The small molecule below binds the protein below.
Small molecule (SMILES): C[C@@H]1O[C@@H](O[C@H]2[C@@H](O)[C@H](O)[C@H](O[C@@H]3[C@@H](O)[C@H](O)O[C@H](CO)[C@H]3O)O[C@H]2C)[C@@H](O)[C@H](O[C@H]2O[C@H](CO)[C@H](O)[C@H](O[C@@H]3O[C@H](C(=O)O)[C@@H](O)[C@H](O)[C@H]3O)[C@H]2O)[C@@H]1O

Sequence of chain 1.A:
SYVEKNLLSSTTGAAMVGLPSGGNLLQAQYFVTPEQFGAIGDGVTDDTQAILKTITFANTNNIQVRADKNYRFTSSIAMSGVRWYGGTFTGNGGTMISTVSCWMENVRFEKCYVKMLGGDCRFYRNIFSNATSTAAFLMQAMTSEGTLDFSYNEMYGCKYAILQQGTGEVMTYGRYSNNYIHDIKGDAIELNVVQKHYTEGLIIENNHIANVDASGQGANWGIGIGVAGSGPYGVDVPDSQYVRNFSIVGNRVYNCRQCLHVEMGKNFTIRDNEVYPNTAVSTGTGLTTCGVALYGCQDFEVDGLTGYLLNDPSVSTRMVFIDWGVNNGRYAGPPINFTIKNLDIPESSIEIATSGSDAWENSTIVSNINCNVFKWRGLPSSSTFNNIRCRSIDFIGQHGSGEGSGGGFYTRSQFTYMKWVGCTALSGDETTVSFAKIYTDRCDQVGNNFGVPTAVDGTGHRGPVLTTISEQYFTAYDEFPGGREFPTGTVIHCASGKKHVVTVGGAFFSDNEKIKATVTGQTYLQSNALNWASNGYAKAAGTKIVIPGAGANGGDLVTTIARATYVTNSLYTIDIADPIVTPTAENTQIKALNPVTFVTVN

Binding-site contacts:
Ligand atom O2 contacts residue GLN162 of chain 1.A at 3.1 Å (h-bond).
Ligand atom C1 contacts residue ASN214 of chain 1.A at 3.8 Å.
Ligand atom O3 contacts residue TRP243 of chain 1.A at 3.2 Å (h-bond).
Ligand atom O5 contacts residue GLU285 of chain 1.A at 3.1 Å (salt-bridge).
Ligand atom C5 contacts residue TRP243 of chain 1.A at 3.8 Å (hydrophobic).
Ligand atom O6 contacts residue ALA250 of chain 1.A at 3.5 Å.
Ligand atom C6 contacts residue HIS283 of chain 1.A at 3.6 Å.
Ligand atom O3 contacts residue ALA241 of chain 1.A at 2.7 Å (h-bond).
Ligand atom C6 contacts residue TRP243 of chain 1.A at 3.7 Å (hydrophobic).
Ligand atom C3 contacts residue GLN162 of chain 1.A at 3.8 Å.
Ligand atom C1 contacts residue GLU285 of chain 1.A at 3.2 Å.
Ligand atom C5 contacts residue TYR182 of chain 1.A at 3.4 Å (hydrophobic).
Ligand atom O5 contacts residue TRP243 of chain 1.A at 2.8 Å (h-bond).
Ligand atom O6 contacts residue HIS283 of chain 1.A at 3.2 Å.
Ligand atom O6B contacts residue HLA1 of chain 1.J at 3.7 Å.
Ligand atom O2 contacts residue GLN187 of chain 1.A at 3.3 Å (h-bond).
Ligand atom C5 contacts residue HLA1 of chain 1.J at 3.6 Å.
Ligand atom O6A contacts residue HLA1 of chain 1.J at 3.7 Å.
Ligand atom C3 contacts residue HLA1 of chain 1.J at 3.7 Å.
Ligand atom O6 contacts residue GLU212 of chain 1.A at 2.6 Å (salt-bridge).
Ligand atom C4 contacts residue TRP243 of chain 1.A at 3.7 Å (hydrophobic).
Ligand atom O4 contacts residue HLA1 of chain 1.J at 1.4 Å.
Ligand atom O3 contacts residue ASN242 of chain 1.A at 3.7 Å.
Ligand atom O3 contacts residue HLA1 of chain 1.J at 3.6 Å.
Ligand atom C6 contacts residue GLU212 of chain 1.A at 3.2 Å.
Ligand atom C1 contacts residue TRP243 of chain 1.A at 3.6 Å (hydrophobic).
Ligand atom C6 contacts residue TYR182 of chain 1.A at 3.7 Å (hydrophobic).
Ligand atom C5 contacts residue GLU212 of chain 1.A at 3.6 Å.
Ligand atom O1 contacts residue GLU285 of chain 1.A at 2.5 Å (salt-bridge).
Ligand atom C4 contacts residue HLA1 of chain 1.J at 2.6 Å.
Ligand atom O2 contacts residue ASN242 of chain 1.A at 3.0 Å (h-bond).
Ligand atom C4 contacts residue TYR182 of chain 1.A at 3.3 Å (hydrophobic).
Ligand atom O5 contacts residue ASN214 of chain 1.A at 3.7 Å.
Ligand atom C3 contacts residue ASN214 of chain 1.A at 3.8 Å.
Ligand atom C6 contacts residue LEU185 of chain 1.A at 3.7 Å (hydrophobic).
Ligand atom O4 contacts residue GLU212 of chain 1.A at 3.3 Å.
Ligand atom C3 contacts residue ALA241 of chain 1.A at 3.2 Å (hydrophobic).
Ligand atom O2 contacts residue ALA241 of chain 1.A at 3.6 Å.
Ligand atom C6 contacts residue HLA1 of chain 1.J at 3.5 Å.
Ligand atom C6 contacts residue ILE245 of chain 1.A at 3.6 Å (hydrophobic).